Sequence of chain 2.A:
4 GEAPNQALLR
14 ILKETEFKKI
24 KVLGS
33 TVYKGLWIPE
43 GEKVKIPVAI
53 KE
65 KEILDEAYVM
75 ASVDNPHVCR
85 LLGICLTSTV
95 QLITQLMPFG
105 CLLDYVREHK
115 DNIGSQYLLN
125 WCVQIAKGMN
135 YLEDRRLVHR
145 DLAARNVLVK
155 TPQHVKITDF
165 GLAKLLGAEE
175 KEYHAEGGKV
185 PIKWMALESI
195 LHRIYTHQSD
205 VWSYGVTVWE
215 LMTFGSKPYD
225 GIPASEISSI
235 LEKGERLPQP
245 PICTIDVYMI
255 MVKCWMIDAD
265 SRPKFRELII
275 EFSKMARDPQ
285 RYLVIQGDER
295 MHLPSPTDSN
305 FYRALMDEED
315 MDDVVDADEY

A protein and the small-molecule ligand that binds it are described below.
Small molecule (SMILES): CN(C)C/C=C/C(=O)Nc1cc2c(Nc3ccc(F)c(Cl)c3)ncnc2cc1O[C@H]1CCOC1

Binding-site contacts:
Ligand atom C22 contacts residue MET295 of chain 2.A at 3.7 Å (hydrophobic).
Ligand atom C27 contacts residue ARG294 of chain 2.A at 4.0 Å.
Ligand atom C22 contacts residue ASN116 of chain 2.A at 4.2 Å.
Ligand atom C33 contacts residue LEU297 of chain 2.A at 4.3 Å (hydrophobic).
Ligand atom C30 contacts residue MET295 of chain 2.A at 3.8 Å (hydrophobic).
Ligand atom N32 contacts residue MET295 of chain 2.A at 4.1 Å.
Ligand atom C31 contacts residue GLU293 of chain 2.A at 4.2 Å.
Ligand atom C28 contacts residue ARG294 of chain 2.A at 3.2 Å.
Ligand atom C22 contacts residue ASP115 of chain 2.A at 3.8 Å.
Ligand atom C25 contacts residue ASN116 of chain 2.A at 3.9 Å.
Ligand atom C28 contacts residue MET295 of chain 2.A at 3.5 Å (hydrophobic).
Ligand atom C24 contacts residue ARG294 of chain 2.A at 3.8 Å.
Ligand atom C34 contacts residue LEU297 of chain 2.A at 3.9 Å (hydrophobic).
Ligand atom O20 contacts residue ARG294 of chain 2.A at 4.0 Å.
Ligand atom O29 contacts residue HIS296 of chain 2.A at 3.6 Å.
Ligand atom C21 contacts residue ASN116 of chain 2.A at 3.6 Å.
Ligand atom C22 contacts residue ARG294 of chain 2.A at 3.9 Å.
Ligand atom C33 contacts residue MET295 of chain 2.A at 4.5 Å (hydrophobic).
Ligand atom C31 contacts residue ARG294 of chain 2.A at 4.1 Å.
Ligand atom O23 contacts residue ARG294 of chain 2.A at 3.2 Å.
Ligand atom C31 contacts residue MET295 of chain 2.A at 3.5 Å (hydrophobic).
Ligand atom N26 contacts residue ARG294 of chain 2.A at 3.8 Å.
Ligand atom C34 contacts residue MET295 of chain 2.A at 3.8 Å (hydrophobic).
Ligand atom C30 contacts residue ARG294 of chain 2.A at 4.1 Å.
Ligand atom C28 contacts residue HIS296 of chain 2.A at 3.7 Å.
Ligand atom C34 contacts residue GLU293 of chain 2.A at 3.9 Å.
Ligand atom O23 contacts residue ASP115 of chain 2.A at 4.3 Å.
Ligand atom N26 contacts residue HIS296 of chain 2.A at 3.9 Å.
Ligand atom N26 contacts residue MET295 of chain 2.A at 4.4 Å.
Ligand atom C21 contacts residue ASP115 of chain 2.A at 4.4 Å.
Ligand atom C27 contacts residue HIS296 of chain 2.A at 3.8 Å.
Ligand atom C7 contacts residue HIS296 of chain 2.A at 4.4 Å.
Ligand atom C27 contacts residue MET295 of chain 2.A at 4.4 Å (hydrophobic).
Ligand atom C30 contacts residue HIS296 of chain 2.A at 4.2 Å.